Sequence of chain 1.D:
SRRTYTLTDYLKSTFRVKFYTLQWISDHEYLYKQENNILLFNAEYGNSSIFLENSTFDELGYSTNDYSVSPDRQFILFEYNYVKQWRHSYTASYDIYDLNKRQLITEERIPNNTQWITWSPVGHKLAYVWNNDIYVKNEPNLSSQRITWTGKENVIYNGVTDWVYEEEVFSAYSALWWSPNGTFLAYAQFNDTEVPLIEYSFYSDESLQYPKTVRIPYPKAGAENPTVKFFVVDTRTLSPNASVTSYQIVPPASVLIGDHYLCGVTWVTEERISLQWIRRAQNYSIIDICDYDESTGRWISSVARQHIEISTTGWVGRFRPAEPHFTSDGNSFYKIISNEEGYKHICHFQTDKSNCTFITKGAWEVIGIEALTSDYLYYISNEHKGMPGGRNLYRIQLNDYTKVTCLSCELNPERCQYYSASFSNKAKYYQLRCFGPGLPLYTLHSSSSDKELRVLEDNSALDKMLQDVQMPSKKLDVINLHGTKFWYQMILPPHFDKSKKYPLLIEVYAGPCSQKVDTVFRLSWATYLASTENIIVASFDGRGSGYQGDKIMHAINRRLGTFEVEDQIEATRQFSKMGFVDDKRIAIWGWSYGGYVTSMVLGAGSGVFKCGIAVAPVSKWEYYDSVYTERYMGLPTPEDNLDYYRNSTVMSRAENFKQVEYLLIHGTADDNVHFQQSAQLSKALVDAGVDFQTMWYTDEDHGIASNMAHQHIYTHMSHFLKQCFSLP

Binding-site contacts:
Ligand atom O7 contacts residue ASN191 of chain 1.D at 3.3 Å (h-bond).
Ligand atom C8 contacts residue ILE156 of chain 1.D at 4.1 Å (hydrophobic).
Ligand atom C1 contacts residue ILE156 of chain 1.D at 4.1 Å (hydrophobic).
Ligand atom O6 contacts residue THR193 of chain 1.D at 4.1 Å.
Ligand atom C5 contacts residue ASN191 of chain 1.D at 3.6 Å.
Ligand atom C4 contacts residue ASN191 of chain 1.D at 4.2 Å.
Ligand atom N2 contacts residue ASN191 of chain 1.D at 2.9 Å (h-bond).
Ligand atom O7 contacts residue THR193 of chain 1.D at 4.5 Å.
Ligand atom C8 contacts residue GLU194 of chain 1.D at 3.3 Å.
Ligand atom C7 contacts residue GLU194 of chain 1.D at 4.5 Å.
Ligand atom O6 contacts residue ASN191 of chain 1.D at 4.5 Å.
Ligand atom C5 contacts residue THR193 of chain 1.D at 3.8 Å.
Ligand atom O5 contacts residue THR193 of chain 1.D at 3.7 Å.
Ligand atom C7 contacts residue GLN189 of chain 1.D at 4.4 Å.
Ligand atom O7 contacts residue GLN189 of chain 1.D at 3.8 Å.
Ligand atom C6 contacts residue THR193 of chain 1.D at 4.1 Å.
Ligand atom C7 contacts residue ILE156 of chain 1.D at 4.0 Å (hydrophobic).
Ligand atom C8 contacts residue GLN189 of chain 1.D at 4.4 Å.
Ligand atom O6 contacts residue GLU194 of chain 1.D at 4.0 Å.
Ligand atom N2 contacts residue ILE156 of chain 1.D at 3.7 Å.
Ligand atom C3 contacts residue ASN191 of chain 1.D at 3.8 Å.
Ligand atom C2 contacts residue ASN191 of chain 1.D at 2.5 Å.
Ligand atom O5 contacts residue ASN191 of chain 1.D at 2.4 Å (h-bond).
Ligand atom C7 contacts residue ASN191 of chain 1.D at 3.4 Å.
Ligand atom C1 contacts residue THR193 of chain 1.D at 3.5 Å.
Ligand atom O7 contacts residue LYS229 of chain 1.D at 4.2 Å.
Ligand atom C6 contacts residue GLU194 of chain 1.D at 4.5 Å.
Ligand atom C8 contacts residue THR150 of chain 1.D at 3.8 Å.
Ligand atom C1 contacts residue ASN191 of chain 1.D at 1.4 Å.

A protein and the small-molecule ligand that binds it are described below.
Small molecule (SMILES): CC(=O)N[C@H]1[C@H](O[C@H]2[C@H](O)[C@@H](NC(C)=O)CO[C@@H]2CO)O[C@H](CO)[C@@H](O)[C@@H]1O